A small-molecule ligand and the protein it binds are described below.
Small molecule (SMILES): CC(C)[C@H](NC(=O)[C@H](CCCN=C(N)N)NC(=O)[C@@H](N)CCC(=O)O)C(=O)N[C@H](C=O)CCCCN

Binding-site contacts:
Ligand atom CG2 contacts residue PHE76 of chain 40.B at 3.8 Å (hydrophobic).

Sequence of chain 40.B:
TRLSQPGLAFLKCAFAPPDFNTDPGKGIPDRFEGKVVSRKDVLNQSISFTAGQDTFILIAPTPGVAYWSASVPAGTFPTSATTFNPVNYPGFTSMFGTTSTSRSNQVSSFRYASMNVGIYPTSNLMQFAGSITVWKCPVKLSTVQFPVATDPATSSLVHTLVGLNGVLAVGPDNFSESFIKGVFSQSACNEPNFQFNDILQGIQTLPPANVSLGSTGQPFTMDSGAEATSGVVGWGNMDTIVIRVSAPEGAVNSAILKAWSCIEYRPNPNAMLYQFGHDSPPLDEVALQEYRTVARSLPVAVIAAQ